Binding-site contacts:
Ligand atom C7 contacts residue VAL215 of chain 1.A at 4.2 Å (hydrophobic).
Ligand atom C5 contacts residue SER208 of chain 1.A at 3.9 Å.
Ligand atom N2 contacts residue ASN205 of chain 1.A at 2.9 Å (h-bond).
Ligand atom C5 contacts residue ASN205 of chain 1.A at 3.4 Å.
Ligand atom O5 contacts residue ASN205 of chain 1.A at 2.3 Å (h-bond).
Ligand atom O7 contacts residue ASN205 of chain 1.A at 3.6 Å.
Ligand atom C1 contacts residue LEU212 of chain 1.A at 4.5 Å (hydrophobic).
Ligand atom C7 contacts residue ALA214 of chain 1.A at 4.4 Å (hydrophobic).
Ligand atom C2 contacts residue ASN205 of chain 1.A at 2.5 Å.
Ligand atom C8 contacts residue ALA214 of chain 1.A at 4.4 Å (hydrophobic).
Ligand atom C7 contacts residue ASN205 of chain 1.A at 3.5 Å.
Ligand atom O5 contacts residue LEU212 of chain 1.A at 3.6 Å.
Ligand atom C1 contacts residue SER208 of chain 1.A at 4.3 Å.
Ligand atom O5 contacts residue SER207 of chain 1.A at 4.4 Å.
Ligand atom O7 contacts residue ALA214 of chain 1.A at 3.8 Å.
Ligand atom O5 contacts residue SER208 of chain 1.A at 4.0 Å.
Ligand atom C5 contacts residue SER207 of chain 1.A at 4.0 Å.
Ligand atom O3 contacts residue GLN217 of chain 1.A at 3.7 Å.
Ligand atom C6 contacts residue SER208 of chain 1.A at 4.2 Å.
Ligand atom C8 contacts residue ASN205 of chain 1.A at 3.9 Å.
Ligand atom C8 contacts residue GLN217 of chain 1.A at 4.0 Å.
Ligand atom O7 contacts residue GLN217 of chain 1.A at 2.9 Å (h-bond).
Ligand atom C6 contacts residue LEU212 of chain 1.A at 4.4 Å (hydrophobic).
Ligand atom O7 contacts residue VAL215 of chain 1.A at 3.1 Å (h-bond).
Ligand atom C7 contacts residue GLN217 of chain 1.A at 3.4 Å.
Ligand atom C1 contacts residue ASN205 of chain 1.A at 1.2 Å.
Ligand atom O6 contacts residue LEU212 of chain 1.A at 3.9 Å.
Ligand atom C4 contacts residue ASN205 of chain 1.A at 4.1 Å.
Ligand atom C3 contacts residue ASN205 of chain 1.A at 3.7 Å.
Ligand atom N2 contacts residue GLN217 of chain 1.A at 4.2 Å.
Ligand atom C1 contacts residue SER207 of chain 1.A at 4.1 Å.

This small molecule binds to this protein.
Small molecule (SMILES): CC(=O)N[C@@H]1[C@@H](O)[C@H](O)[C@@H](CO)O[C@H]1O

Sequence of chain 1.A:
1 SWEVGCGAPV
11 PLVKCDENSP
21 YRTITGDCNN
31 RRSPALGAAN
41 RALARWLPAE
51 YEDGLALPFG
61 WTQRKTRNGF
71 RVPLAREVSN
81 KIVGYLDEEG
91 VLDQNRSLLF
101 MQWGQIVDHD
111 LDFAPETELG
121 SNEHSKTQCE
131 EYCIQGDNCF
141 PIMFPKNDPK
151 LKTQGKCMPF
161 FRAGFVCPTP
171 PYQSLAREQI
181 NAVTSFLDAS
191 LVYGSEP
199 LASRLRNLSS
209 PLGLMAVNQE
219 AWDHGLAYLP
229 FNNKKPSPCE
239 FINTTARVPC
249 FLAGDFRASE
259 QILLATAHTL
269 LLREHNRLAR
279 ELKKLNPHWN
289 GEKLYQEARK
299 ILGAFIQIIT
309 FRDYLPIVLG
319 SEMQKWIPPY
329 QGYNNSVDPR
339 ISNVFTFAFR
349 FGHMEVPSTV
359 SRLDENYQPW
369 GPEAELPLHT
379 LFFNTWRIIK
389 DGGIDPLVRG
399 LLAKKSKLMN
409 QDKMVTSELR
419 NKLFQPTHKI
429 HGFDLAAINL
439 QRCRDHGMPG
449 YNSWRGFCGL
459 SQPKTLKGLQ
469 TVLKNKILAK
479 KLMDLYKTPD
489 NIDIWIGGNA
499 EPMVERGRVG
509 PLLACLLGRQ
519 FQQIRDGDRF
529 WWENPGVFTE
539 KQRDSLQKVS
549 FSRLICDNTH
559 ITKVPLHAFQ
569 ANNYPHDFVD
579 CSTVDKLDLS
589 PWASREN